Binding-site contacts:
Ligand atom O7 contacts residue ASN246 of chain 3.D at 3.6 Å.
Ligand atom C2 contacts residue ASN246 of chain 3.D at 2.5 Å.
Ligand atom C8 contacts residue ASN246 of chain 3.D at 4.0 Å.
Ligand atom O5 contacts residue THR248 of chain 3.D at 3.9 Å.
Ligand atom C5 contacts residue THR248 of chain 3.D at 4.3 Å.
Ligand atom O6 contacts residue ASN249 of chain 3.D at 4.1 Å.
Ligand atom C3 contacts residue ASN246 of chain 3.D at 3.8 Å.
Ligand atom O5 contacts residue ASN249 of chain 3.D at 3.8 Å.
Ligand atom C2 contacts residue THR248 of chain 3.D at 4.2 Å.
Ligand atom O5 contacts residue ASN246 of chain 3.D at 2.4 Å (h-bond).
Ligand atom C1 contacts residue THR248 of chain 3.D at 3.2 Å.
Ligand atom C1 contacts residue ASN249 of chain 3.D at 4.1 Å.
Ligand atom C4 contacts residue ASN246 of chain 3.D at 4.2 Å.
Ligand atom C7 contacts residue ASN246 of chain 3.D at 3.5 Å.
Ligand atom C1 contacts residue ASN246 of chain 3.D at 1.4 Å.
Ligand atom C5 contacts residue ASN246 of chain 3.D at 3.7 Å.
Ligand atom N2 contacts residue ASN246 of chain 3.D at 2.9 Å (h-bond).
Ligand atom O6 contacts residue THR248 of chain 3.D at 4.3 Å.
Ligand atom N2 contacts residue THR248 of chain 3.D at 4.3 Å.

A protein and the small-molecule ligand that binds it are described below.
Small molecule (SMILES): CC(=O)N[C@@H]1[C@@H](O)[C@H](O)[C@@H](CO)O[C@H]1O

Sequence of chain 3.D:
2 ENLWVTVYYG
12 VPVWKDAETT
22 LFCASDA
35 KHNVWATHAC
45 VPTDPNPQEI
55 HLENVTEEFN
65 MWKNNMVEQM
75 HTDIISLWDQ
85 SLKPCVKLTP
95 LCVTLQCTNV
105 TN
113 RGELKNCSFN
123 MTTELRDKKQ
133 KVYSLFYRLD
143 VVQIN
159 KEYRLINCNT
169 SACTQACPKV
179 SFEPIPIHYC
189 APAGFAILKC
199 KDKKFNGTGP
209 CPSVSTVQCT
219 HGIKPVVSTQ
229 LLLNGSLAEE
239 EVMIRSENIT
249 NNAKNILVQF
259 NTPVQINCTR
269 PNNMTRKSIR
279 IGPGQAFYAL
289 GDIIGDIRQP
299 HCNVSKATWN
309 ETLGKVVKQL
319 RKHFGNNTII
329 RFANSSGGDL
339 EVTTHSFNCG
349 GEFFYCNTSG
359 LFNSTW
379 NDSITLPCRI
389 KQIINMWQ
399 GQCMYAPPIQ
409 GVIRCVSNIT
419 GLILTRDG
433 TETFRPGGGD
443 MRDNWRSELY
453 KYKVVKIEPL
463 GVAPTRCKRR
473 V